Sequence of chain 1.C:
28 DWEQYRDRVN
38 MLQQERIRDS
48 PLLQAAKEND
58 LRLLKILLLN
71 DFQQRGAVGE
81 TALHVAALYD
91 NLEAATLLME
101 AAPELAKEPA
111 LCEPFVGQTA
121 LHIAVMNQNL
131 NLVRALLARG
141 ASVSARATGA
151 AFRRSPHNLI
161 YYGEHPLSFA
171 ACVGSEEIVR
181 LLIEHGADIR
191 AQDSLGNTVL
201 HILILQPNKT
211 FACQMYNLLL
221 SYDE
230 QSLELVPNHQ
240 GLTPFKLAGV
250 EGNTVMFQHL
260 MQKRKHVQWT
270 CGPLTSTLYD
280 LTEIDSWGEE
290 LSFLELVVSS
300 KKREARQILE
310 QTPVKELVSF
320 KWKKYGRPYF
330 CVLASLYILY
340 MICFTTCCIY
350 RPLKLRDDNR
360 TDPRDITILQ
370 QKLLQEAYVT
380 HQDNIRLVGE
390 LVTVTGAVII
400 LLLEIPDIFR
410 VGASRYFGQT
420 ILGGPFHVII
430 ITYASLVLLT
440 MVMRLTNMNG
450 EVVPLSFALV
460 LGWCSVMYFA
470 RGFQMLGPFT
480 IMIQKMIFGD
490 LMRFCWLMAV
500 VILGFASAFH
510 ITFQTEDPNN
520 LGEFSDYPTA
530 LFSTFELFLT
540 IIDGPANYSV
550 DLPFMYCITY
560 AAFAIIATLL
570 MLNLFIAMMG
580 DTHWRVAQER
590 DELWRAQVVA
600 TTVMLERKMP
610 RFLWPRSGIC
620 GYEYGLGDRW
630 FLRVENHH

Binding-site contacts:
Ligand atom C1 contacts residue ILE482 of chain 1.C at 3.2 Å (hydrophobic).
Ligand atom C19 contacts residue PHE425 of chain 1.C at 3.7 Å (hydrophobic).
Ligand atom C2 contacts residue PHE425 of chain 1.C at 4.0 Å (hydrophobic).
Ligand atom O1 contacts residue THR479 of chain 1.C at 2.9 Å (h-bond).
Ligand atom C1 contacts residue ILE486 of chain 1.C at 3.8 Å (hydrophobic).
Ligand atom C3 contacts residue ILE482 of chain 1.C at 4.1 Å (hydrophobic).
Ligand atom C23 contacts residue ALA561 of chain 1.B at 4.0 Å (hydrophobic).
Ligand atom C2 contacts residue MET466 of chain 1.C at 4.0 Å (hydrophobic).
Ligand atom C8 contacts residue ILE486 of chain 1.C at 4.0 Å (hydrophobic).
Ligand atom C21 contacts residue ILE565 of chain 1.B at 3.8 Å (hydrophobic).
Ligand atom C18 contacts residue LEU460 of chain 1.C at 4.0 Å (hydrophobic).
Ligand atom C3 contacts residue THR479 of chain 1.C at 3.7 Å.
Ligand atom O1 contacts residue GLN483 of chain 1.C at 3.0 Å.
Ligand atom C26 contacts residue ILE557 of chain 1.B at 3.3 Å (hydrophobic).
Ligand atom C2 contacts residue ILE482 of chain 1.C at 3.4 Å (hydrophobic).
Ligand atom C23 contacts residue VAL459 of chain 1.C at 3.8 Å (hydrophobic).
Ligand atom C1 contacts residue MET466 of chain 1.C at 3.8 Å (hydrophobic).
Ligand atom C20 contacts residue VAL459 of chain 1.C at 3.9 Å (hydrophobic).
Ligand atom C26 contacts residue PHE456 of chain 1.C at 3.1 Å (hydrophobic).
Ligand atom C27 contacts residue ALA561 of chain 1.B at 4.0 Å (hydrophobic).
Ligand atom C27 contacts residue PHE504 of chain 1.B at 4.1 Å (hydrophobic).
Ligand atom C24 contacts residue ALA561 of chain 1.B at 3.4 Å (hydrophobic).
Ligand atom C4 contacts residue PHE425 of chain 1.C at 4.1 Å (hydrophobic).
Ligand atom O1 contacts residue PHE425 of chain 1.C at 4.0 Å.
Ligand atom C26 contacts residue MET554 of chain 1.B at 4.1 Å (hydrophobic).
Ligand atom C25 contacts residue PHE456 of chain 1.C at 3.5 Å (hydrophobic).
Ligand atom C21 contacts residue PHE504 of chain 1.B at 3.3 Å (hydrophobic).
Ligand atom C21 contacts residue VAL459 of chain 1.C at 3.4 Å (hydrophobic).
Ligand atom C12 contacts residue ILE565 of chain 1.B at 3.7 Å (hydrophobic).
Ligand atom C18 contacts residue CYS463 of chain 1.C at 4.0 Å (hydrophobic).
Ligand atom C3 contacts residue GLN483 of chain 1.C at 3.4 Å.
Ligand atom C4 contacts residue PRO424 of chain 1.C at 4.1 Å (hydrophobic).
Ligand atom C6 contacts residue PRO424 of chain 1.C at 4.1 Å (hydrophobic).
Ligand atom C18 contacts residue ILE428 of chain 1.C at 4.0 Å (hydrophobic).
Ligand atom C11 contacts residue CYS463 of chain 1.C at 4.1 Å (hydrophobic).
Ligand atom C9 contacts residue ILE486 of chain 1.C at 3.5 Å (hydrophobic).
Ligand atom C2 contacts residue THR479 of chain 1.C at 3.9 Å.
Ligand atom C10 contacts residue ILE486 of chain 1.C at 4.0 Å (hydrophobic).
Ligand atom C25 contacts residue ALA561 of chain 1.B at 4.1 Å (hydrophobic).
Ligand atom C27 contacts residue VAL459 of chain 1.C at 3.4 Å (hydrophobic).

Sequence of chain 1.B:
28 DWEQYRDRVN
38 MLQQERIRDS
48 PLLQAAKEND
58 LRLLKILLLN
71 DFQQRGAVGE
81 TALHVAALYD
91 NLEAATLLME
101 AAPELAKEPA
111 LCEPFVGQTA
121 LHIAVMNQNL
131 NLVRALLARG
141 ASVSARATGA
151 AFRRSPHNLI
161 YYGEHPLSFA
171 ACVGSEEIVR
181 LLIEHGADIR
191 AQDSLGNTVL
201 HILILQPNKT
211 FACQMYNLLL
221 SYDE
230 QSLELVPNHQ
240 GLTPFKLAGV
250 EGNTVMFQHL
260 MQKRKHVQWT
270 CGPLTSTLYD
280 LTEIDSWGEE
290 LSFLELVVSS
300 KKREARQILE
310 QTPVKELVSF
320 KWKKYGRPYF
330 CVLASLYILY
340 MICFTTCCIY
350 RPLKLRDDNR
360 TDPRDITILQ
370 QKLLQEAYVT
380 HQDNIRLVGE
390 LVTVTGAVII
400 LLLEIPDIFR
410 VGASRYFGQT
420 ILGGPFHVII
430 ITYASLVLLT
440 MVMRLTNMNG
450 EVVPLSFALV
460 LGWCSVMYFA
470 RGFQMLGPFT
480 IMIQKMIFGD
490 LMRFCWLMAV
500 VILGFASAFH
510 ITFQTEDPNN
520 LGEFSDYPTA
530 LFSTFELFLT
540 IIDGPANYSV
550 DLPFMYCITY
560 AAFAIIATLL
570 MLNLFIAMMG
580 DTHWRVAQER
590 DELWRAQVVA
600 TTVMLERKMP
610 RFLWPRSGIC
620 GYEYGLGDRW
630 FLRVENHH

This protein binds this small molecule.
Small molecule (SMILES): CC(C)[C@@H](C)/C=C/[C@@H](C)[C@H]1CC[C@H]2C3=CC=C4C[C@@H](O)CC[C@]4(C)[C@H]3CC[C@]12C